Sequence of chain 8.A:
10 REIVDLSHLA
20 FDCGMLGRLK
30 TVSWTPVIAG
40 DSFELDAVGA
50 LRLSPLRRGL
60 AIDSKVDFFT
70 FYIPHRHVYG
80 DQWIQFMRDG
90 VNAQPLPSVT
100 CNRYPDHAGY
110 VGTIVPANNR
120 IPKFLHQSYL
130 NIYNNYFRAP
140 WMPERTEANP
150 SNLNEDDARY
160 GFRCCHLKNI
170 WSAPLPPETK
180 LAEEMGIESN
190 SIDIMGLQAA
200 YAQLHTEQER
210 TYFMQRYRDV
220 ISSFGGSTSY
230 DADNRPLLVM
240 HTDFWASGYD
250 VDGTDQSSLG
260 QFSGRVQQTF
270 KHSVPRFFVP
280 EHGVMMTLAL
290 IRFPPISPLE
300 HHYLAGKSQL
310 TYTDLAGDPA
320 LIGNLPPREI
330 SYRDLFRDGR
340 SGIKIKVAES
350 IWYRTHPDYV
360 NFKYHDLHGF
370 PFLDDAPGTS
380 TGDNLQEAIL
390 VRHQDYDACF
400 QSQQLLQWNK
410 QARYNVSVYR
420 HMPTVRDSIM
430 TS

This protein binds this small molecule.
Small molecule (SMILES): Nc1ccn([C@H]2C[C@H](O)[C@@H](COP(=O)(O)O)O2)c(=O)n1

Binding-site contacts:
Ligand atom O4' contacts residue DC1 of chain 8.G at 0.4 Å (h-bond).
Ligand atom P contacts residue DC1 of chain 8.G at 0.8 Å.
Ligand atom O3' contacts residue DC1 of chain 8.G at 1.5 Å (h-bond).
Ligand atom C3' contacts residue DC1 of chain 8.G at 1.0 Å.
Ligand atom OP1 contacts residue DC1 of chain 8.G at 0.3 Å (h-bond).
Ligand atom C2' contacts residue DC1 of chain 8.G at 1.4 Å.
Ligand atom C5' contacts residue DC1 of chain 8.G at 1.5 Å.
Ligand atom OP2 contacts residue DC1 of chain 8.G at 1.1 Å.
Ligand atom C1' contacts residue DC1 of chain 8.G at 1.4 Å.
Ligand atom P contacts residue PHE277 of chain 8.A at 3.7 Å.
Ligand atom O5' contacts residue DC1 of chain 8.G at 1.2 Å (h-bond).
Ligand atom O4' contacts residue PHE277 of chain 8.A at 4.4 Å.
Ligand atom OP2 contacts residue PHE277 of chain 8.A at 3.8 Å.
Ligand atom C5' contacts residue PHE277 of chain 8.A at 3.8 Å (hydrophobic).
Ligand atom C4' contacts residue DC1 of chain 8.G at 1.2 Å.
Ligand atom O4' contacts residue ARG10 of chain 8.A at 4.1 Å.
Ligand atom C1' contacts residue ARG10 of chain 8.A at 3.5 Å.
Ligand atom O5' contacts residue PHE277 of chain 8.A at 4.1 Å.